Sequence of chain 1.B:
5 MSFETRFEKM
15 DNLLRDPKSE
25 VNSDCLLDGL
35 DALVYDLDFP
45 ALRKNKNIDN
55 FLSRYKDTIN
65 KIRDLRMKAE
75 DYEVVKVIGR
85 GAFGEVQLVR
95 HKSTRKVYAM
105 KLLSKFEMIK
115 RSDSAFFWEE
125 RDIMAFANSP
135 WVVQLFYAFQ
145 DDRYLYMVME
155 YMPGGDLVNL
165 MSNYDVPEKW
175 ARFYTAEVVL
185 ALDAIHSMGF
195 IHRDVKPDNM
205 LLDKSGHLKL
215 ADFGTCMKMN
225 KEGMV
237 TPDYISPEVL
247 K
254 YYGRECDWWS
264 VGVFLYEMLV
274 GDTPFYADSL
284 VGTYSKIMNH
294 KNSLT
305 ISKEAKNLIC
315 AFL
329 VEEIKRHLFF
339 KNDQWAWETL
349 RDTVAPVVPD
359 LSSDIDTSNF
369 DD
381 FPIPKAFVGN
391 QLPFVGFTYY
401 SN

The small molecule below binds the protein below.
Small molecule (SMILES): Cc1c(C(=O)NCc2cccc(C(=O)Nc3nc4c(s3)CN(C)CC4)c2)nnn1-c1nonc1N

Binding-site contacts:
Ligand atom N33 contacts residue LEU205 of chain 1.B at 3.6 Å.
Ligand atom N34 contacts residue MET153 of chain 1.B at 3.5 Å.
Ligand atom C9 contacts residue GLY85 of chain 1.B at 3.6 Å.
Ligand atom N34 contacts residue VAL137 of chain 1.B at 3.5 Å.
Ligand atom C10 contacts residue GLY85 of chain 1.B at 3.7 Å.
Ligand atom N31 contacts residue MET156 of chain 1.B at 3.2 Å (h-bond).
Ligand atom O16 contacts residue LEU107 of chain 1.B at 3.4 Å.
Ligand atom N31 contacts residue ALA103 of chain 1.B at 3.4 Å.
Ligand atom C30 contacts residue GLU154 of chain 1.B at 3.6 Å.
Ligand atom N5 contacts residue ASP117 of chain 1.B at 3.0 Å (salt-bridge).
Ligand atom C11 contacts residue GLY85 of chain 1.B at 3.6 Å.
Ligand atom N31 contacts residue TYR155 of chain 1.B at 3.6 Å.
Ligand atom C4 contacts residue GLY218 of chain 1.B at 3.6 Å.
Ligand atom N25 contacts residue LEU205 of chain 1.B at 3.5 Å.
Ligand atom C20 contacts residue VAL90 of chain 1.B at 3.7 Å (hydrophobic).
Ligand atom C2 contacts residue PHE120 of chain 1.B at 3.7 Å (hydrophobic).
Ligand atom O16 contacts residue ALA86 of chain 1.B at 3.7 Å.
Ligand atom C9 contacts residue GLU89 of chain 1.B at 3.6 Å.
Ligand atom O32 contacts residue MET156 of chain 1.B at 3.3 Å (h-bond).
Ligand atom O32 contacts residue TYR155 of chain 1.B at 3.6 Å.
Ligand atom N26 contacts residue LEU205 of chain 1.B at 3.7 Å.
Ligand atom C10 contacts residue GLY88 of chain 1.B at 3.6 Å.
Ligand atom S19 contacts residue PHE87 of chain 1.B at 3.5 Å.
Ligand atom S19 contacts residue PHE120 of chain 1.B at 3.7 Å.
Ligand atom C4 contacts residue PHE120 of chain 1.B at 3.7 Å (hydrophobic).
Ligand atom C9 contacts residue GLY88 of chain 1.B at 3.6 Å.
Ligand atom C35 contacts residue ASP117 of chain 1.B at 3.4 Å.
Ligand atom C8 contacts residue VAL90 of chain 1.B at 3.5 Å (hydrophobic).
Ligand atom O16 contacts residue PHE87 of chain 1.B at 2.9 Å (h-bond).
Ligand atom N31 contacts residue GLU154 of chain 1.B at 3.1 Å (salt-bridge).
Ligand atom N34 contacts residue GLU154 of chain 1.B at 3.3 Å (salt-bridge).
Ligand atom C30 contacts residue ALA103 of chain 1.B at 3.5 Å (hydrophobic).
Ligand atom C8 contacts residue GLY85 of chain 1.B at 3.7 Å.
Ligand atom C13 contacts residue LEU107 of chain 1.B at 3.7 Å (hydrophobic).
Ligand atom C12 contacts residue GLY85 of chain 1.B at 3.7 Å.
Ligand atom O16 contacts residue GLY88 of chain 1.B at 3.7 Å.
Ligand atom C3 contacts residue GLY218 of chain 1.B at 3.5 Å.
Ligand atom C6 contacts residue PHE87 of chain 1.B at 3.7 Å (hydrophobic).
Ligand atom C29 contacts residue LEU205 of chain 1.B at 3.4 Å (hydrophobic).
Ligand atom C6 contacts residue ASP117 of chain 1.B at 3.3 Å.